Binding-site contacts:
Ligand atom C18 contacts residue TYR218 of chain 1.A at 4.0 Å (hydrophobic).
Ligand atom C15 contacts residue MET279 of chain 1.A at 4.1 Å (hydrophobic).
Ligand atom O17 contacts residue GLU282 of chain 1.A at 3.5 Å.
Ligand atom C19 contacts residue TYR218 of chain 1.A at 3.6 Å (hydrophobic).
Ligand atom C14 contacts residue PHE259 of chain 1.A at 4.2 Å (hydrophobic).
Ligand atom C14 contacts residue VAL225 of chain 1.A at 4.3 Å (hydrophobic).
Ligand atom C18 contacts residue VAL283 of chain 1.A at 4.3 Å (hydrophobic).
Ligand atom C6 contacts residue PRO187 of chain 1.A at 4.0 Å (hydrophobic).
Ligand atom C8 contacts residue LEU149 of chain 1.A at 4.1 Å (hydrophobic).
Ligand atom O17 contacts residue VAL283 of chain 1.A at 3.1 Å.
Ligand atom C11 contacts residue TYR218 of chain 1.A at 3.4 Å (hydrophobic).
Ligand atom C17 contacts residue HIS221 of chain 1.A at 3.7 Å.
Ligand atom C12 contacts residue SER222 of chain 1.A at 3.1 Å.
Ligand atom C18 contacts residue LEU149 of chain 1.A at 3.9 Å (hydrophobic).
Ligand atom C19 contacts residue ASN152 of chain 1.A at 4.0 Å.
Ligand atom C11 contacts residue SER222 of chain 1.A at 3.3 Å.
Ligand atom C19 contacts residue LEU149 of chain 1.A at 3.9 Å (hydrophobic).
Ligand atom C6 contacts residue VAL143 of chain 1.A at 4.2 Å (hydrophobic).
Ligand atom C7 contacts residue VAL143 of chain 1.A at 4.2 Å (hydrophobic).
Ligand atom C15 contacts residue LEU149 of chain 1.A at 4.3 Å (hydrophobic).
Ligand atom C17 contacts residue GLU282 of chain 1.A at 4.2 Å.
Ligand atom C7 contacts residue PRO187 of chain 1.A at 4.1 Å (hydrophobic).
Ligand atom O3 contacts residue TYR155 of chain 1.A at 3.8 Å.
Ligand atom C13 contacts residue MET279 of chain 1.A at 4.0 Å (hydrophobic).
Ligand atom C16 contacts residue MET279 of chain 1.A at 3.7 Å (hydrophobic).
Ligand atom C15 contacts residue PHE259 of chain 1.A at 3.4 Å (hydrophobic).
Ligand atom C16 contacts residue PHE259 of chain 1.A at 4.0 Å (hydrophobic).
Ligand atom C3 contacts residue PRO187 of chain 1.A at 4.2 Å (hydrophobic).
Ligand atom C17 contacts residue MET279 of chain 1.A at 3.8 Å (hydrophobic).
Ligand atom C6 contacts residue LEU149 of chain 1.A at 4.2 Å (hydrophobic).
Ligand atom C17 contacts residue VAL225 of chain 1.A at 4.0 Å (hydrophobic).
Ligand atom O17 contacts residue HIS221 of chain 1.A at 2.9 Å.
Ligand atom C7 contacts residue PHE259 of chain 1.A at 3.8 Å (hydrophobic).
Ligand atom C18 contacts residue MET279 of chain 1.A at 3.0 Å (hydrophobic).
Ligand atom C12 contacts residue TYR218 of chain 1.A at 4.2 Å (hydrophobic).
Ligand atom C16 contacts residue GLU282 of chain 1.A at 3.9 Å.
Ligand atom O17 contacts residue MET279 of chain 1.A at 3.3 Å.
Ligand atom C1 contacts residue PRO187 of chain 1.A at 4.2 Å (hydrophobic).
Ligand atom C5 contacts residue LEU149 of chain 1.A at 4.1 Å (hydrophobic).
Ligand atom C4 contacts residue SER142 of chain 1.A at 4.3 Å.

Sequence of chain 1.A:
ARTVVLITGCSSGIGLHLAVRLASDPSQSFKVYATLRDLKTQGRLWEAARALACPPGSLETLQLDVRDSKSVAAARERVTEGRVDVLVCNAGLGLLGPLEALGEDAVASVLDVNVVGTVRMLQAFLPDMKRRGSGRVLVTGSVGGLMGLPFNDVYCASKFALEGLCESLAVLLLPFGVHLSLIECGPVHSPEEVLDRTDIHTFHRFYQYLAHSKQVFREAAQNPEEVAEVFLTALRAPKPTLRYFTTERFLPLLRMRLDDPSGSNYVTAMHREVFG

A protein and the small-molecule ligand that binds it are described below.
Small molecule (SMILES): C[C@]12CC[C@H]3[C@@H](CC=C4C[C@@H](O)CC[C@@]43C)[C@@H]1CC[C@@H]2O